Sequence of chain 1.A:
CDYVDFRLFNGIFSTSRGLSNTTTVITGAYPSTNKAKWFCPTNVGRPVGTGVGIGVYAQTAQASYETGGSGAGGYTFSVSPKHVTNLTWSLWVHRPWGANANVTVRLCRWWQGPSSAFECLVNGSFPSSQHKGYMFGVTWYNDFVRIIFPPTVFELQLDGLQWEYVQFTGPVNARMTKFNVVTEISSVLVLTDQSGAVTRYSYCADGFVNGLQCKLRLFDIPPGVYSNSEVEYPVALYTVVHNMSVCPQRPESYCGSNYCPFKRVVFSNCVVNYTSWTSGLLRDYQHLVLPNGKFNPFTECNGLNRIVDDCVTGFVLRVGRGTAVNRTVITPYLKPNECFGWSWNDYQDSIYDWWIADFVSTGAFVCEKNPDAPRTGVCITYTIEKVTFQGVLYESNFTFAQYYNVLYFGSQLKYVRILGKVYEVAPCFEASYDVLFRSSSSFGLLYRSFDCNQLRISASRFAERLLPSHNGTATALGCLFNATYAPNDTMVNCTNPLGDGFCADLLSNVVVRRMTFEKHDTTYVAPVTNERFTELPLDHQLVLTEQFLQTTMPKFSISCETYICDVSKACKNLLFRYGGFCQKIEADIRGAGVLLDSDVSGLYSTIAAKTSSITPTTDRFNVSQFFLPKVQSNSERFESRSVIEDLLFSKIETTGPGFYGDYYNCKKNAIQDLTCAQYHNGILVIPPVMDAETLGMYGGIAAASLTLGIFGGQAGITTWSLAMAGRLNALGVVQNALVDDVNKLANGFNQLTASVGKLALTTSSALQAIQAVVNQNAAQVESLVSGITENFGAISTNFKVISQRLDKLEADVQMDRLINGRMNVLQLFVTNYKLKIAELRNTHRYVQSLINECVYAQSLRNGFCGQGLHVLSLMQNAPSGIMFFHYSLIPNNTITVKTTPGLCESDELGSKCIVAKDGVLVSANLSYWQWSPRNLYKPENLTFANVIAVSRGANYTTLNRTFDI

This protein binds this small molecule.
Small molecule (SMILES): CC(=O)N[C@@H]1[C@@H](O)[C@H](O)[C@@H](CO)O[C@H]1O

Binding-site contacts:
Ligand atom O5 contacts residue ASN512 of chain 1.A at 2.7 Å (h-bond).
Ligand atom C7 contacts residue SER471 of chain 1.A at 4.2 Å.
Ligand atom O7 contacts residue PHE473 of chain 1.A at 3.2 Å (h-bond).
Ligand atom C8 contacts residue SER471 of chain 1.A at 4.3 Å.
Ligand atom C6 contacts residue PHE511 of chain 1.A at 3.9 Å (hydrophobic).
Ligand atom O6 contacts residue ASN512 of chain 1.A at 3.9 Å.
Ligand atom C7 contacts residue SER472 of chain 1.A at 4.4 Å.
Ligand atom C6 contacts residue ASN512 of chain 1.A at 4.0 Å.
Ligand atom O5 contacts residue PHE511 of chain 1.A at 4.3 Å.
Ligand atom C7 contacts residue PHE473 of chain 1.A at 4.2 Å (hydrophobic).
Ligand atom O7 contacts residue SER472 of chain 1.A at 3.5 Å.
Ligand atom C2 contacts residue ASN512 of chain 1.A at 3.9 Å.
Ligand atom C1 contacts residue ASN512 of chain 1.A at 3.4 Å.
Ligand atom C5 contacts residue ASN512 of chain 1.A at 3.4 Å.
Ligand atom O6 contacts residue PHE511 of chain 1.A at 3.3 Å.
Ligand atom O7 contacts residue ASN512 of chain 1.A at 4.0 Å.
Ligand atom C7 contacts residue ASN512 of chain 1.A at 3.9 Å.
Ligand atom N2 contacts residue ASN512 of chain 1.A at 3.3 Å (h-bond).
Ligand atom O7 contacts residue SER471 of chain 1.A at 4.0 Å.